This protein binds this small molecule.
Small molecule (SMILES): NC(=[NH2+])NCCC[C@H](N)C(=O)O

Sequence of chain 1.A:
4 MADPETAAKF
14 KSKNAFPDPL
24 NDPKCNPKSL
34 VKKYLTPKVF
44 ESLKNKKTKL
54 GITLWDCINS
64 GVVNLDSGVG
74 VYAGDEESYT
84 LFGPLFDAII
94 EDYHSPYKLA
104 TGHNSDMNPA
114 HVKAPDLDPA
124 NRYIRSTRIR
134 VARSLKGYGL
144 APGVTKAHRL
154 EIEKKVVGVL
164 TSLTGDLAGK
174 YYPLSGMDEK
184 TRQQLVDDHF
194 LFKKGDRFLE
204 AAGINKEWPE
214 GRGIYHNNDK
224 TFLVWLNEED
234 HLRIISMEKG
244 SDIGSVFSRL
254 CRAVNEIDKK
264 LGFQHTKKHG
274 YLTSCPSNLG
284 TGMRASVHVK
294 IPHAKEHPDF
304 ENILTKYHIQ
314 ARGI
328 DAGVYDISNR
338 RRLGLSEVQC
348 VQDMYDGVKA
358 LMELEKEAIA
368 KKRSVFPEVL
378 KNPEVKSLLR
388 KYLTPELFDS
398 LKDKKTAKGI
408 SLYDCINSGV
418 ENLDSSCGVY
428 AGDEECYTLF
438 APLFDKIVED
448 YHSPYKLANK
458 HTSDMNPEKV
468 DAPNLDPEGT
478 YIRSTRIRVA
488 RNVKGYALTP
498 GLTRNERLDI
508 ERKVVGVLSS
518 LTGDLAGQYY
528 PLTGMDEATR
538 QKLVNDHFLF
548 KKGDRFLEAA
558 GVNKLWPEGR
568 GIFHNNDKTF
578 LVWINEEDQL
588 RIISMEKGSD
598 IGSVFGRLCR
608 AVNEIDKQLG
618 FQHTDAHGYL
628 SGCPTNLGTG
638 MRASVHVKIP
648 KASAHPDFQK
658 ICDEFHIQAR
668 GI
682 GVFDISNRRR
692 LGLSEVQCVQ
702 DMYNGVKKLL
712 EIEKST

Binding-site contacts:
Ligand atom NH1 contacts residue ACT1 of chain 1.E at 2.4 Å (h-bond).
Ligand atom OXT contacts residue LYS491 of chain 1.A at 3.7 Å.
Ligand atom CG contacts residue GLY617 of chain 1.A at 3.7 Å.
Ligand atom CZ contacts residue ASP613 of chain 1.A at 3.4 Å.
Ligand atom NH2 contacts residue TYR626 of chain 1.A at 2.6 Å (h-bond).
Ligand atom CD contacts residue ASP613 of chain 1.A at 3.1 Å.
Ligand atom CZ contacts residue TYR626 of chain 1.A at 3.4 Å (hydrophobic).
Ligand atom CD contacts residue GLY617 of chain 1.A at 4.1 Å.
Ligand atom C contacts residue LYS491 of chain 1.A at 3.4 Å.
Ligand atom NE contacts residue ASP613 of chain 1.A at 3.8 Å.
Ligand atom CB contacts residue ASP613 of chain 1.A at 3.8 Å.
Ligand atom CD contacts residue PHE618 of chain 1.A at 3.1 Å (hydrophobic).
Ligand atom NH2 contacts residue ASP613 of chain 1.A at 2.5 Å (salt-bridge).
Ligand atom NH2 contacts residue PHE618 of chain 1.A at 3.9 Å.
Ligand atom CG contacts residue LYS491 of chain 1.A at 4.2 Å.
Ligand atom NE contacts residue PHE618 of chain 1.A at 4.4 Å.
Ligand atom NE contacts residue TYR626 of chain 1.A at 4.5 Å.
Ligand atom CB contacts residue GLY617 of chain 1.A at 3.9 Å.
Ligand atom CG contacts residue PHE618 of chain 1.A at 3.1 Å (hydrophobic).
Ligand atom CZ contacts residue ACT1 of chain 1.E at 3.5 Å.
Ligand atom NH1 contacts residue TYR626 of chain 1.A at 3.5 Å (h-bond).
Ligand atom O contacts residue LYS491 of chain 1.A at 2.3 Å (salt-bridge).
Ligand atom NH1 contacts residue ASP613 of chain 1.A at 4.2 Å.
Ligand atom CB contacts residue PHE618 of chain 1.A at 4.2 Å (hydrophobic).
Ligand atom CG contacts residue ASP613 of chain 1.A at 3.8 Å.
Ligand atom NH2 contacts residue ACT1 of chain 1.E at 3.8 Å.